Binding-site contacts:
Ligand atom N3B contacts residue GLY256 of chain 2.A at 3.5 Å (h-bond).
Ligand atom N3B contacts residue MG1 of chain 2.D at 4.0 Å.
Ligand atom PB contacts residue SER50 of chain 2.A at 3.8 Å.
Ligand atom O2B contacts residue SER50 of chain 2.A at 2.7 Å (h-bond).
Ligand atom O1A contacts residue GLY255 of chain 2.A at 3.5 Å.
Ligand atom PA contacts residue GLY256 of chain 2.A at 3.9 Å.
Ligand atom PB contacts residue SER49 of chain 2.A at 3.7 Å.
Ligand atom O2G contacts residue MG1 of chain 2.D at 1.9 Å.
Ligand atom PG contacts residue MG1 of chain 2.D at 3.4 Å.
Ligand atom O1A contacts residue GLY256 of chain 2.A at 4.0 Å.
Ligand atom PB contacts residue MG1 of chain 2.D at 4.0 Å.
Ligand atom PB contacts residue ARG53 of chain 2.A at 3.9 Å.
Ligand atom O3A contacts residue SER50 of chain 2.A at 3.5 Å (h-bond).
Ligand atom O2B contacts residue SER49 of chain 2.A at 2.9 Å (h-bond).
Ligand atom O3A contacts residue GLY256 of chain 2.A at 3.4 Å (h-bond).
Ligand atom O5' contacts residue GLY256 of chain 2.A at 3.7 Å.
Ligand atom O1B contacts residue ASP46 of chain 2.A at 3.9 Å.
Ligand atom O5' contacts residue GLY255 of chain 2.A at 3.9 Å.
Ligand atom O1B contacts residue ARG53 of chain 2.A at 2.9 Å (salt-bridge).
Ligand atom O1B contacts residue MG1 of chain 2.D at 2.9 Å.
Ligand atom O1G contacts residue ALA257 of chain 2.A at 3.5 Å (h-bond).
Ligand atom O2G contacts residue GLU212 of chain 2.A at 3.4 Å (salt-bridge).
Ligand atom O3G contacts residue THR164 of chain 2.A at 2.7 Å (h-bond).
Ligand atom PG contacts residue THR164 of chain 2.A at 3.6 Å.
Ligand atom O2B contacts residue ARG53 of chain 2.A at 3.1 Å (salt-bridge).
Ligand atom O2B contacts residue GLY48 of chain 2.A at 3.4 Å.
Ligand atom O1A contacts residue MG1 of chain 2.D at 3.7 Å.
Ligand atom O1G contacts residue GLY256 of chain 2.A at 3.4 Å (h-bond).
Ligand atom N3B contacts residue SER49 of chain 2.A at 3.0 Å (h-bond).
Ligand atom PA contacts residue ARG53 of chain 2.A at 4.1 Å.
Ligand atom O1G contacts residue SER258 of chain 2.A at 3.5 Å (h-bond).
Ligand atom O2B contacts residue SER51 of chain 2.A at 3.9 Å.
Ligand atom O1B contacts residue GLY48 of chain 2.A at 4.0 Å.
Ligand atom O2A contacts residue ARG84 of chain 2.A at 3.3 Å (salt-bridge).
Ligand atom O3G contacts residue SER49 of chain 2.A at 3.8 Å.
Ligand atom O2G contacts residue THR164 of chain 2.A at 3.3 Å (h-bond).
Ligand atom O1G contacts residue GLY255 of chain 2.A at 3.6 Å.
Ligand atom O3G contacts residue ALA165 of chain 2.A at 3.1 Å (h-bond).
Ligand atom O2A contacts residue ARG53 of chain 2.A at 3.1 Å (salt-bridge).
Ligand atom O1G contacts residue MG1 of chain 2.D at 4.0 Å.

Sequence of chain 2.A:
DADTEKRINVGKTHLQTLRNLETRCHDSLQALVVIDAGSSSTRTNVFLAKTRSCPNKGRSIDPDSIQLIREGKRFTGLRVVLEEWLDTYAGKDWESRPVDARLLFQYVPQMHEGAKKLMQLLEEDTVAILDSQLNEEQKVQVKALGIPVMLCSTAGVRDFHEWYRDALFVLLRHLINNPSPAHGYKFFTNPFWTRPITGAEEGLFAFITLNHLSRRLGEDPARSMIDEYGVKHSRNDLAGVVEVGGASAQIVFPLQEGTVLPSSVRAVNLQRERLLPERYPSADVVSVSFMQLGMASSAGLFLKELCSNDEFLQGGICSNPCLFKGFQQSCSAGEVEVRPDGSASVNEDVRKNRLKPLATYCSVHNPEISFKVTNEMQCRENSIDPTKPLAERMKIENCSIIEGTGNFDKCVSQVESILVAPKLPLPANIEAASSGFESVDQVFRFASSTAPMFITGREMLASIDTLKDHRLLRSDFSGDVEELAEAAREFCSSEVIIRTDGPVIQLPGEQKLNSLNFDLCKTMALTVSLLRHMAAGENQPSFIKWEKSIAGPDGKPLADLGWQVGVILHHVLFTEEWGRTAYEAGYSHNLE

This protein binds this small molecule.
Small molecule (SMILES): Nc1ncnc2c1ncn2[C@@H]1O[C@H](CO[P](=O)(O)O[P](=O)(O)NP(=O)(O)O)[C@@H](O)[C@H]1O